Sequence of chain 1.A:
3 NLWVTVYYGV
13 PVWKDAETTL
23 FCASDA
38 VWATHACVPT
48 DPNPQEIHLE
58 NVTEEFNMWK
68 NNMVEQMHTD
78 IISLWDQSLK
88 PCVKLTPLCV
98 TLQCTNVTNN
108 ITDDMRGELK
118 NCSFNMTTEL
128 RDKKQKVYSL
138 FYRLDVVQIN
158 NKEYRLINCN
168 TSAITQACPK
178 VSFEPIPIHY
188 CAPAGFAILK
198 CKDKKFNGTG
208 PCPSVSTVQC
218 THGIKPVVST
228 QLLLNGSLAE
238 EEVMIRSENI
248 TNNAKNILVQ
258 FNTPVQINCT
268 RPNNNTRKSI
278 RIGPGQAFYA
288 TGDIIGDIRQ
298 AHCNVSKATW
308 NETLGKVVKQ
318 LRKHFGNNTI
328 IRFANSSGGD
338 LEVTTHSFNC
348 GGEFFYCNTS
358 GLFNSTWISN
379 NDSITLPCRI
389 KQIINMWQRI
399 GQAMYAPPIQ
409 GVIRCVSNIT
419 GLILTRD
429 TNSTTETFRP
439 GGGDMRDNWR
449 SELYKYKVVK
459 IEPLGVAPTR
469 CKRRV

Binding-site contacts:
Ligand atom C8 contacts residue NAG2 of chain 1.O at 4.0 Å.
Ligand atom O5 contacts residue ASN246 of chain 1.A at 2.4 Å (h-bond).
Ligand atom O7 contacts residue ASN246 of chain 1.A at 3.9 Å.
Ligand atom C2 contacts residue ASN246 of chain 1.A at 2.5 Å.
Ligand atom O5 contacts residue ASN249 of chain 1.A at 3.0 Å.
Ligand atom C5 contacts residue ASN249 of chain 1.A at 3.5 Å.
Ligand atom C3 contacts residue ASN246 of chain 1.A at 3.8 Å.
Ligand atom N2 contacts residue ASN246 of chain 1.A at 2.7 Å (h-bond).
Ligand atom C7 contacts residue ASN246 of chain 1.A at 3.3 Å.
Ligand atom C8 contacts residue ASN246 of chain 1.A at 4.3 Å.
Ligand atom C6 contacts residue ASN249 of chain 1.A at 3.0 Å.
Ligand atom O6 contacts residue ASN249 of chain 1.A at 2.0 Å (h-bond).
Ligand atom C5 contacts residue ASN246 of chain 1.A at 3.6 Å.
Ligand atom C4 contacts residue ASN246 of chain 1.A at 4.3 Å.
Ligand atom C1 contacts residue ASN249 of chain 1.A at 3.6 Å.
Ligand atom C1 contacts residue ASN246 of chain 1.A at 1.4 Å.
Ligand atom C1 contacts residue THR248 of chain 1.A at 3.7 Å.

This protein binds this small molecule.
Small molecule (SMILES): CC(=O)N[C@H]1[C@H](O[C@H]2[C@H](O)[C@@H](NC(C)=O)CO[C@@H]2CO)O[C@H](CO)[C@@H](O[C@@H]2O[C@H](CO)[C@@H](O)[C@H](O)[C@@H]2O)[C@@H]1O